The protein below binds the small molecule below.
Small molecule (SMILES): CN(C)CCn1c(=O)oc2ccc(NC(=O)c3ccc(=O)n(C)c3)cc21

Binding-site contacts:
Ligand atom C18 contacts residue PRO24 of chain 1.A at 3.7 Å (hydrophobic).
Ligand atom C21 contacts residue ASN80 of chain 1.A at 3.5 Å.
Ligand atom C20 contacts residue PRO24 of chain 1.A at 3.5 Å (hydrophobic).
Ligand atom C03 contacts residue TRP23 of chain 1.A at 4.1 Å (hydrophobic).
Ligand atom O22 contacts residue TYR37 of chain 1.A at 3.5 Å.
Ligand atom O22 contacts residue ASN80 of chain 1.A at 3.0 Å (h-bond).
Ligand atom C26 contacts residue TRP23 of chain 1.A at 4.1 Å (hydrophobic).
Ligand atom C13 contacts residue TRP23 of chain 1.A at 4.0 Å (hydrophobic).
Ligand atom N19 contacts residue VAL86 of chain 1.A at 3.7 Å.
Ligand atom O16 contacts residue VAL86 of chain 1.A at 4.0 Å.
Ligand atom C20 contacts residue VAL29 of chain 1.A at 3.7 Å (hydrophobic).
Ligand atom C17 contacts residue VAL86 of chain 1.A at 4.0 Å (hydrophobic).
Ligand atom N19 contacts residue VAL29 of chain 1.A at 3.6 Å.
Ligand atom C11 contacts residue TRP23 of chain 1.A at 3.7 Å (hydrophobic).
Ligand atom O22 contacts residue VAL86 of chain 1.A at 4.1 Å.
Ligand atom C23 contacts residue ASN80 of chain 1.A at 3.4 Å.
Ligand atom C24 contacts residue ASN80 of chain 1.A at 4.2 Å.
Ligand atom C21 contacts residue PHE79 of chain 1.A at 4.4 Å (hydrophobic).
Ligand atom C23 contacts residue TYR37 of chain 1.A at 4.5 Å (hydrophobic).
Ligand atom O22 contacts residue PHE79 of chain 1.A at 4.0 Å.
Ligand atom C21 contacts residue VAL29 of chain 1.A at 4.1 Å (hydrophobic).
Ligand atom C25 contacts residue TRP23 of chain 1.A at 4.2 Å (hydrophobic).
Ligand atom C23 contacts residue VAL86 of chain 1.A at 4.2 Å (hydrophobic).
Ligand atom C18 contacts residue VAL29 of chain 1.A at 3.9 Å (hydrophobic).
Ligand atom C18 contacts residue VAL86 of chain 1.A at 4.0 Å (hydrophobic).
Ligand atom C23 contacts residue PHE79 of chain 1.A at 3.8 Å (hydrophobic).
Ligand atom C21 contacts residue TYR37 of chain 1.A at 4.0 Å (hydrophobic).
Ligand atom C24 contacts residue VAL34 of chain 1.A at 4.2 Å (hydrophobic).
Ligand atom C24 contacts residue VAL86 of chain 1.A at 4.3 Å (hydrophobic).
Ligand atom C04 contacts residue TRP23 of chain 1.A at 4.0 Å (hydrophobic).
Ligand atom C20 contacts residue PHE25 of chain 1.A at 3.9 Å (hydrophobic).
Ligand atom N19 contacts residue PRO24 of chain 1.A at 4.0 Å.
Ligand atom C10 contacts residue TRP23 of chain 1.A at 4.1 Å (hydrophobic).
Ligand atom C15 contacts residue VAL86 of chain 1.A at 4.1 Å (hydrophobic).
Ligand atom C21 contacts residue VAL86 of chain 1.A at 3.8 Å (hydrophobic).
Ligand atom C23 contacts residue VAL34 of chain 1.A at 4.2 Å (hydrophobic).
Ligand atom C12 contacts residue TRP23 of chain 1.A at 3.6 Å (hydrophobic).
Ligand atom C03 contacts residue GLU85 of chain 1.A at 4.0 Å.
Ligand atom C20 contacts residue VAL86 of chain 1.A at 4.1 Å (hydrophobic).
Ligand atom N06 contacts residue TRP23 of chain 1.A at 4.2 Å.

Sequence of chain 1.A:
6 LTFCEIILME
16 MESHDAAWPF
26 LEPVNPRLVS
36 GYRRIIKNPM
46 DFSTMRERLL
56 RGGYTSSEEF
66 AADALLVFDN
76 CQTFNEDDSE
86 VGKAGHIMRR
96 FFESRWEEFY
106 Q